Sequence of chain 1.A:
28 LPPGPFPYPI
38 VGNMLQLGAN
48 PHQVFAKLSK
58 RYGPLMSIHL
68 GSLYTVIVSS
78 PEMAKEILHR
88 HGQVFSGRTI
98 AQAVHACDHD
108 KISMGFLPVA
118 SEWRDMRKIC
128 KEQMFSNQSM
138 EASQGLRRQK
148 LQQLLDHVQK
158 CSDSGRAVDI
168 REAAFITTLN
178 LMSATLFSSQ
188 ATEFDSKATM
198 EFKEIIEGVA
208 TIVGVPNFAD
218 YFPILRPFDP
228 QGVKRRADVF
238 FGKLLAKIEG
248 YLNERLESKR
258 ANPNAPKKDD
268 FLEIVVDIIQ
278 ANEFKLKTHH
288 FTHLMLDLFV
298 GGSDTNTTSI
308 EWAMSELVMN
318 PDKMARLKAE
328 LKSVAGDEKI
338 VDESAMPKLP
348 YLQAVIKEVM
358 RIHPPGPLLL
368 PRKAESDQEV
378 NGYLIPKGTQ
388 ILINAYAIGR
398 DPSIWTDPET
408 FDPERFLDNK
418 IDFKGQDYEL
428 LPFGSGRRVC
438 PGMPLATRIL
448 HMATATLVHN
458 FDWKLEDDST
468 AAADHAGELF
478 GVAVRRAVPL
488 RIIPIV

This protein binds this small molecule.
Small molecule (SMILES): c1ccc(-c2cnc[nH]2)cc1

Binding-site contacts:
Ligand atom C4 contacts residue GLY298 of chain 1.A at 4.1 Å.
Ligand atom N3 contacts residue HEM1 of chain 1.B at 4.4 Å.
Ligand atom C6 contacts residue VAL297 of chain 1.A at 4.4 Å (hydrophobic).
Ligand atom C2 contacts residue LEU367 of chain 1.A at 4.4 Å (hydrophobic).
Ligand atom C10 contacts residue VAL297 of chain 1.A at 4.4 Å (hydrophobic).
Ligand atom C2 contacts residue HEM1 of chain 1.B at 3.8 Å.
Ligand atom N3 contacts residue GLY298 of chain 1.A at 3.7 Å.
Ligand atom C2 contacts residue ASP294 of chain 1.A at 4.2 Å.
Ligand atom C10 contacts residue ASP294 of chain 1.A at 4.4 Å.
Ligand atom C11 contacts residue ASP294 of chain 1.A at 3.7 Å.
Ligand atom C11 contacts residue VAL297 of chain 1.A at 4.1 Å (hydrophobic).
Ligand atom C9 contacts residue PHE238 of chain 1.A at 4.1 Å (hydrophobic).
Ligand atom N3 contacts residue LEU367 of chain 1.A at 4.1 Å.
Ligand atom C7 contacts residue PHE113 of chain 1.A at 4.5 Å (hydrophobic).
Ligand atom C10 contacts residue PHE238 of chain 1.A at 3.8 Å (hydrophobic).
Ligand atom C2 contacts residue GLY298 of chain 1.A at 4.0 Å.
Ligand atom C4 contacts residue LEU367 of chain 1.A at 4.4 Å (hydrophobic).
Ligand atom N1 contacts residue ASP294 of chain 1.A at 3.9 Å.